A small-molecule ligand and the protein it binds are described below.
Small molecule (SMILES): CC(=O)N[C@@H]1[C@@H](O)[C@H](O)[C@@H](CO)O[C@H]1O

Binding-site contacts:
Ligand atom N2 contacts residue GLU312 of chain 1.B at 4.3 Å.
Ligand atom C3 contacts residue ASN313 of chain 1.B at 3.8 Å.
Ligand atom C1 contacts residue ASN313 of chain 1.B at 1.4 Å.
Ligand atom C2 contacts residue ASN313 of chain 1.B at 2.5 Å.
Ligand atom C7 contacts residue ASN313 of chain 1.B at 3.7 Å.
Ligand atom C7 contacts residue GLU312 of chain 1.B at 4.1 Å.
Ligand atom C8 contacts residue ASN313 of chain 1.B at 4.2 Å.
Ligand atom O7 contacts residue GLU312 of chain 1.B at 3.3 Å.
Ligand atom C5 contacts residue ASN313 of chain 1.B at 3.7 Å.
Ligand atom N2 contacts residue ASN313 of chain 1.B at 2.9 Å (h-bond).
Ligand atom C4 contacts residue ASN313 of chain 1.B at 4.2 Å.
Ligand atom O5 contacts residue ASN313 of chain 1.B at 2.4 Å (h-bond).
Ligand atom C8 contacts residue ASN311 of chain 1.B at 4.4 Å.

Sequence of chain 1.B:
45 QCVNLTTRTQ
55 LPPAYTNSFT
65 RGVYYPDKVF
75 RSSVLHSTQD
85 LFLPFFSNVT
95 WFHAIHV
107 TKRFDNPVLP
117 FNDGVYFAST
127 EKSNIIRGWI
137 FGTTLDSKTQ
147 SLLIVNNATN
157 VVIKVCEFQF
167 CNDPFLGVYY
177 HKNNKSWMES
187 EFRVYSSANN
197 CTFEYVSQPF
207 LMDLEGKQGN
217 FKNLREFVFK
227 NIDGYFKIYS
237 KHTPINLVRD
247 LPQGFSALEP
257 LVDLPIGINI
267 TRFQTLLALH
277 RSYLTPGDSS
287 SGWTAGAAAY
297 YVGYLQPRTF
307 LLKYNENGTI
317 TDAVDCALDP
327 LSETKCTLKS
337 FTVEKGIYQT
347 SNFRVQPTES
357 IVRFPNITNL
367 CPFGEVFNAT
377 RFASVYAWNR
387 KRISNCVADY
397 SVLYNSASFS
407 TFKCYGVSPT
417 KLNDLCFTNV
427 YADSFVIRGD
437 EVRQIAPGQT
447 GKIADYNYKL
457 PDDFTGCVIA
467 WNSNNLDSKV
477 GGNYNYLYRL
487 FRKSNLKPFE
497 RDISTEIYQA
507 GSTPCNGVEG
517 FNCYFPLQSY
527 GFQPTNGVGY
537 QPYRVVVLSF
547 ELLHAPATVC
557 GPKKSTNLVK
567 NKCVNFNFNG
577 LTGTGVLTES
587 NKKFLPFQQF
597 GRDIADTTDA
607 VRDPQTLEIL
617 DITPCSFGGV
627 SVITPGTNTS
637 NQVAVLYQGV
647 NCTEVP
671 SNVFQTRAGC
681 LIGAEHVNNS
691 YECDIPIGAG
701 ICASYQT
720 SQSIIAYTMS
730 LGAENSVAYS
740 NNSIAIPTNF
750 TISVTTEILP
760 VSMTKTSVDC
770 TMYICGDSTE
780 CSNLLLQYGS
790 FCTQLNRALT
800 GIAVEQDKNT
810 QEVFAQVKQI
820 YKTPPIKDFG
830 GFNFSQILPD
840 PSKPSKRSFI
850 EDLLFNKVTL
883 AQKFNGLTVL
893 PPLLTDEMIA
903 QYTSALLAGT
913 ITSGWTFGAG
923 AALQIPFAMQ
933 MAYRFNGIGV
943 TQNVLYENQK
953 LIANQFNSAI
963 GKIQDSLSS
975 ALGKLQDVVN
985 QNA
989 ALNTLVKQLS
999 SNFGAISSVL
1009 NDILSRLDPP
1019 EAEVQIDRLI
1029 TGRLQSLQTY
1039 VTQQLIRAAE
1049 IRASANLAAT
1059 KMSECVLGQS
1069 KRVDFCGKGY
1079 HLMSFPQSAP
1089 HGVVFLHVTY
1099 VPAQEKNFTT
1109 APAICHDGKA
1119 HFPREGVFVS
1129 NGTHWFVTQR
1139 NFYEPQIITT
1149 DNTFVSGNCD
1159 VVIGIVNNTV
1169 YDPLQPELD